Binding-site contacts:
Ligand atom C5 contacts residue VAL626 of chain 1.D at 3.5 Å (hydrophobic).
Ligand atom O1G contacts residue PRO447 of chain 1.D at 3.8 Å.
Ligand atom N4 contacts residue PRO545 of chain 1.D at 3.1 Å (h-bond).
Ligand atom C6 contacts residue VAL626 of chain 1.D at 3.2 Å (hydrophobic).
Ligand atom O2A contacts residue SER625 of chain 1.D at 3.0 Å (h-bond).
Ligand atom N4 contacts residue ALA544 of chain 1.D at 3.6 Å.
Ligand atom O2' contacts residue VAL609 of chain 1.D at 3.7 Å.
Ligand atom PA contacts residue SER625 of chain 1.D at 3.8 Å.
Ligand atom C2G contacts residue ASN444 of chain 1.D at 3.8 Å.
Ligand atom C3' contacts residue VAL626 of chain 1.D at 3.6 Å (hydrophobic).
Ligand atom O5' contacts residue SER625 of chain 1.D at 3.3 Å (h-bond).
Ligand atom O1G contacts residue TRP443 of chain 1.D at 2.8 Å (h-bond).
Ligand atom O1A contacts residue SER624 of chain 1.D at 3.1 Å (h-bond).
Ligand atom C5' contacts residue ASN444 of chain 1.D at 3.6 Å.
Ligand atom O1A contacts residue THR546 of chain 1.D at 2.9 Å (h-bond).
Ligand atom PB contacts residue TRP547 of chain 1.D at 3.8 Å.
Ligand atom O2' contacts residue ARG511 of chain 1.D at 3.6 Å.
Ligand atom O3A contacts residue TRP547 of chain 1.D at 3.8 Å.
Ligand atom O1B contacts residue ASN444 of chain 1.D at 3.7 Å.
Ligand atom O3' contacts residue SER625 of chain 1.D at 3.3 Å (h-bond).
Ligand atom O2G contacts residue TRP443 of chain 1.D at 3.2 Å (h-bond).
Ligand atom O3B contacts residue ASN444 of chain 1.D at 3.3 Å (h-bond).
Ligand atom C2 contacts residue ARG582 of chain 1.D at 3.6 Å.
Ligand atom N3 contacts residue ARG582 of chain 1.D at 3.5 Å (salt-bridge).
Ligand atom O1G contacts residue GLY445 of chain 1.D at 2.8 Å (h-bond).
Ligand atom N4 contacts residue ARG582 of chain 1.D at 3.1 Å (salt-bridge).
Ligand atom O2 contacts residue ARG582 of chain 1.D at 2.9 Å (salt-bridge).
Ligand atom O2G contacts residue ASN444 of chain 1.D at 2.6 Å (h-bond).
Ligand atom O2 contacts residue VAL609 of chain 1.D at 3.2 Å.
Ligand atom C1G contacts residue GLY445 of chain 1.D at 3.4 Å.
Ligand atom C1G contacts residue PRO447 of chain 1.D at 3.4 Å (hydrophobic).
Ligand atom O3' contacts residue ASP629 of chain 1.D at 2.9 Å (salt-bridge).
Ligand atom N1 contacts residue VAL626 of chain 1.D at 3.7 Å.
Ligand atom C4' contacts residue ASN444 of chain 1.D at 3.4 Å.
Ligand atom C3' contacts residue SER625 of chain 1.D at 3.7 Å.
Ligand atom O3' contacts residue ASN444 of chain 1.D at 3.3 Å (h-bond).
Ligand atom O3' contacts residue ARG511 of chain 1.D at 2.9 Å (salt-bridge).
Ligand atom C5' contacts residue SER625 of chain 1.D at 3.7 Å.
Ligand atom C2' contacts residue VAL626 of chain 1.D at 3.6 Å (hydrophobic).
Ligand atom O2B contacts residue TRP547 of chain 1.D at 3.0 Å.

A protein and the small-molecule ligand that binds it are described below.
Small molecule (SMILES): Nc1ccn([C@@H]2O[C@H](CO[P](=O)(O)O[P](=O)(O)OC[C@@H](O)CO)[C@@H](O)[C@H]2O)c(=O)n1

Sequence of chain 1.D:
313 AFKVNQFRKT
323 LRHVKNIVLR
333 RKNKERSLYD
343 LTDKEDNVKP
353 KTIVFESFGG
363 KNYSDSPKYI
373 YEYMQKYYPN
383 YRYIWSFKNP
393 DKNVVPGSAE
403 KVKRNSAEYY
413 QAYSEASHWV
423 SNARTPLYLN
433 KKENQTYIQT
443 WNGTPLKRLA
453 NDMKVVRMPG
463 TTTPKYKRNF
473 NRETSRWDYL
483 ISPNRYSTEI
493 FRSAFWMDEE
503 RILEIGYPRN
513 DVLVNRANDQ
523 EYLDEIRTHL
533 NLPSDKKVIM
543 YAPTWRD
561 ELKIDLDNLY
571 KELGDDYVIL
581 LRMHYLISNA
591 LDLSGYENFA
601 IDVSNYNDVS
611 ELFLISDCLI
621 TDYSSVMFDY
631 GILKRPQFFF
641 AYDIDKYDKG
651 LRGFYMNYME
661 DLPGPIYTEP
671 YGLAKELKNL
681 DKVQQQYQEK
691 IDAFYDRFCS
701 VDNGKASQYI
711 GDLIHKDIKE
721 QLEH